The protein below binds the small molecule below.
Small molecule (SMILES): C[C@]12OC[C@H](O)[C@@]1(O)O[B-](O)(O)O2

Sequence of chain 1.A:
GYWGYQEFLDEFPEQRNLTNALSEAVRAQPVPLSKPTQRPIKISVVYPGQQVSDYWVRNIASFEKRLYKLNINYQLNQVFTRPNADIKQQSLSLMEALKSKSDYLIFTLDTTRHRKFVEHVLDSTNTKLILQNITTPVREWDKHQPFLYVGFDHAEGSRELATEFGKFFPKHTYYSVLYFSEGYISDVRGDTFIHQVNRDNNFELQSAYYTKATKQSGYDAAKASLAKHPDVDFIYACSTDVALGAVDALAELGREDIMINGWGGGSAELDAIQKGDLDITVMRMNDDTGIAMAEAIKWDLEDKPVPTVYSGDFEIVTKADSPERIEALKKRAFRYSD

Binding-site contacts:
Ligand atom O10 contacts residue SER242 of chain 1.A at 3.3 Å.
Ligand atom O1 contacts residue THR243 of chain 1.A at 4.0 Å.
Ligand atom C4 contacts residue ASN136 of chain 1.A at 3.8 Å.
Ligand atom O12 contacts residue PHE183 of chain 1.A at 4.0 Å.
Ligand atom C11 contacts residue ASN136 of chain 1.A at 3.6 Å.
Ligand atom O9 contacts residue ARG287 of chain 1.A at 2.7 Å (salt-bridge).
Ligand atom O1 contacts residue SER56 of chain 1.A at 4.0 Å.
Ligand atom B2 contacts residue THR243 of chain 1.A at 3.6 Å.
Ligand atom O10 contacts residue THR243 of chain 1.A at 2.9 Å (h-bond).
Ligand atom O9 contacts residue TRP266 of chain 1.A at 3.5 Å (h-bond).
Ligand atom O9 contacts residue THR243 of chain 1.A at 2.8 Å (h-bond).
Ligand atom B2 contacts residue SER56 of chain 1.A at 3.9 Å.
Ligand atom O13 contacts residue TRP59 of chain 1.A at 3.0 Å (h-bond).
Ligand atom O12 contacts residue GLN54 of chain 1.A at 3.0 Å (h-bond).
Ligand atom C11 contacts residue TRP59 of chain 1.A at 3.7 Å (hydrophobic).
Ligand atom C7 contacts residue PHE183 of chain 1.A at 3.8 Å (hydrophobic).
Ligand atom B2 contacts residue ARG287 of chain 1.A at 3.7 Å.
Ligand atom C4 contacts residue ARG287 of chain 1.A at 4.0 Å.
Ligand atom C11 contacts residue ARG287 of chain 1.A at 3.7 Å.
Ligand atom O13 contacts residue GLN54 of chain 1.A at 2.8 Å (h-bond).
Ligand atom O10 contacts residue TRP266 of chain 1.A at 2.8 Å (h-bond).
Ligand atom O9 contacts residue SER56 of chain 1.A at 2.8 Å (h-bond).
Ligand atom O1 contacts residue SER242 of chain 1.A at 4.0 Å.
Ligand atom B2 contacts residue TRP266 of chain 1.A at 3.6 Å.
Ligand atom O12 contacts residue TRP59 of chain 1.A at 3.2 Å (h-bond).
Ligand atom C6 contacts residue PHE183 of chain 1.A at 3.9 Å (hydrophobic).
Ligand atom O13 contacts residue SER56 of chain 1.A at 3.4 Å (h-bond).
Ligand atom C11 contacts residue TYR58 of chain 1.A at 3.6 Å (hydrophobic).
Ligand atom O5 contacts residue ARG192 of chain 1.A at 3.1 Å (salt-bridge).
Ligand atom O1 contacts residue GLN54 of chain 1.A at 3.7 Å.
Ligand atom O3 contacts residue ARG287 of chain 1.A at 3.0 Å (salt-bridge).
Ligand atom C6 contacts residue ASN136 of chain 1.A at 3.8 Å.
Ligand atom C6 contacts residue ARG192 of chain 1.A at 3.9 Å.
Ligand atom B2 contacts residue ARG192 of chain 1.A at 3.7 Å.
Ligand atom O5 contacts residue ASN136 of chain 1.A at 2.9 Å (h-bond).
Ligand atom O3 contacts residue ARG192 of chain 1.A at 3.0 Å (salt-bridge).
Ligand atom C4 contacts residue ARG192 of chain 1.A at 3.6 Å.
Ligand atom C7 contacts residue GLN54 of chain 1.A at 3.6 Å.
Ligand atom O10 contacts residue ARG192 of chain 1.A at 2.9 Å (salt-bridge).
Ligand atom C8 contacts residue GLN54 of chain 1.A at 3.5 Å.